The small molecule below binds the protein below.
Small molecule (SMILES): CC(=O)N[C@@H]1[C@@H](O)[C@H](O)[C@@H](CO)O[C@H]1O

Sequence of chain 1.J:
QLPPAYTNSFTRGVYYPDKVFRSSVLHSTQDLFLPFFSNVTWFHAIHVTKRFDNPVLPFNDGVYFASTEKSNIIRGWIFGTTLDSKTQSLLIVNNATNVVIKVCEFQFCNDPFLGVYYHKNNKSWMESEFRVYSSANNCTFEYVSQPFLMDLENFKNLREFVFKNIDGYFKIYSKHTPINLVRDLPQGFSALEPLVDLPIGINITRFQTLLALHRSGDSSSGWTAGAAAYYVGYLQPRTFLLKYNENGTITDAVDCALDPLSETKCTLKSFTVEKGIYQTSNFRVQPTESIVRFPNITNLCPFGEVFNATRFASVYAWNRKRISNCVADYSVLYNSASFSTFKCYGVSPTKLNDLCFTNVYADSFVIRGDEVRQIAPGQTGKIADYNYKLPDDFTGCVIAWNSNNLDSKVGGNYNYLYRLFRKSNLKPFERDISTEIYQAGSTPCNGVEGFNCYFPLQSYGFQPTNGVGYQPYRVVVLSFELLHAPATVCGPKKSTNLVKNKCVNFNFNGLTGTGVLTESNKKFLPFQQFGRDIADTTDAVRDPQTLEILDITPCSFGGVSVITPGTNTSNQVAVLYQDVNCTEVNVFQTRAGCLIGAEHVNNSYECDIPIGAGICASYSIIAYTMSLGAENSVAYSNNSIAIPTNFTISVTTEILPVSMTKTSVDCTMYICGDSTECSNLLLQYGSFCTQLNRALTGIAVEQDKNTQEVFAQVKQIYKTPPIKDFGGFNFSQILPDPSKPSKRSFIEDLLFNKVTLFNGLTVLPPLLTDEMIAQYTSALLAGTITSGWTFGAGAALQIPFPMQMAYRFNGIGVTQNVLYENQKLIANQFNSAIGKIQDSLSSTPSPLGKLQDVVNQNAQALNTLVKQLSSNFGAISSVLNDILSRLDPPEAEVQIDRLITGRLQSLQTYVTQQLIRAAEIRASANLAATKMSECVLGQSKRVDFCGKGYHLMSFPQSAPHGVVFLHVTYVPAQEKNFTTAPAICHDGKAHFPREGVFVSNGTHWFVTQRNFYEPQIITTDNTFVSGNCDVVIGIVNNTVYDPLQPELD

Binding-site contacts:
Ligand atom C5 contacts residue ASN1134 of chain 1.J at 3.6 Å.
Ligand atom C2 contacts residue ASN1134 of chain 1.J at 2.7 Å.
Ligand atom C4 contacts residue ASN1134 of chain 1.J at 4.3 Å.
Ligand atom O7 contacts residue ASN1134 of chain 1.J at 4.5 Å.
Ligand atom C3 contacts residue ASN1134 of chain 1.J at 3.9 Å.
Ligand atom C8 contacts residue ASN1134 of chain 1.J at 3.9 Å.
Ligand atom O5 contacts residue ASN1134 of chain 1.J at 2.4 Å (h-bond).
Ligand atom C7 contacts residue ASN1134 of chain 1.J at 3.7 Å.
Ligand atom C8 contacts residue VAL1133 of chain 1.J at 4.5 Å (hydrophobic).
Ligand atom C1 contacts residue ASN1134 of chain 1.J at 1.5 Å.
Ligand atom N2 contacts residue ASN1134 of chain 1.J at 3.1 Å.